The protein below binds the small molecule below.
Small molecule (SMILES): N[C@@H](CC(=O)O)C(=O)O

Sequence of chain 2.C:
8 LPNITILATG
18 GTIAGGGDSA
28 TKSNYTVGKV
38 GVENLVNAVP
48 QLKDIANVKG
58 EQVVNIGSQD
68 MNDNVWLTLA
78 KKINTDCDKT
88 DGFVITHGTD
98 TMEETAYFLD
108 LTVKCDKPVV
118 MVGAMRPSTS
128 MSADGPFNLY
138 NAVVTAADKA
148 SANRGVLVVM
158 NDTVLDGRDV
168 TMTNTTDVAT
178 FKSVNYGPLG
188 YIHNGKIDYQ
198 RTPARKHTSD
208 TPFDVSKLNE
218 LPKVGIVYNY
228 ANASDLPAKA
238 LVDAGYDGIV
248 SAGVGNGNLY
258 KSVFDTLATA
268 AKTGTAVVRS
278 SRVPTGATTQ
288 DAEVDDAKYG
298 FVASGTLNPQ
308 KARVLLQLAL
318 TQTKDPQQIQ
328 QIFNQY

Binding-site contacts:
Ligand atom OD1 contacts residue THR96 of chain 2.C at 3.0 Å (h-bond).
Ligand atom CA contacts residue ASP97 of chain 2.C at 3.7 Å.
Ligand atom C contacts residue ASP97 of chain 2.C at 3.8 Å.
Ligand atom N contacts residue ASN255 of chain 2.D at 3.3 Å (h-bond).
Ligand atom OD2 contacts residue ALA121 of chain 2.C at 3.6 Å.
Ligand atom CA contacts residue GLU290 of chain 2.D at 3.4 Å.
Ligand atom O contacts residue GLN66 of chain 2.C at 3.7 Å.
Ligand atom OXT contacts residue ASP97 of chain 2.C at 2.9 Å (salt-bridge).
Ligand atom OXT contacts residue SER65 of chain 2.C at 2.6 Å (h-bond).
Ligand atom OXT contacts residue GLN66 of chain 2.C at 4.0 Å.
Ligand atom CG contacts residue THR96 of chain 2.C at 2.9 Å.
Ligand atom OD1 contacts residue ALA121 of chain 2.C at 2.9 Å (h-bond).
Ligand atom C contacts residue GLY95 of chain 2.C at 3.5 Å.
Ligand atom OD2 contacts residue GLY95 of chain 2.C at 3.5 Å.
Ligand atom CG contacts residue ALA121 of chain 2.C at 3.6 Å (hydrophobic).
Ligand atom C contacts residue GLN66 of chain 2.C at 3.7 Å.
Ligand atom O contacts residue GLY95 of chain 2.C at 3.1 Å.
Ligand atom CB contacts residue THR96 of chain 2.C at 3.4 Å.
Ligand atom CA contacts residue THR19 of chain 2.C at 3.4 Å.
Ligand atom CG contacts residue TYR32 of chain 2.C at 3.9 Å (hydrophobic).
Ligand atom OD2 contacts residue THR19 of chain 2.C at 3.0 Å (h-bond).
Ligand atom CB contacts residue ASP97 of chain 2.C at 3.3 Å.
Ligand atom N contacts residue ASP97 of chain 2.C at 2.7 Å (salt-bridge).
Ligand atom C contacts residue THR96 of chain 2.C at 3.8 Å.
Ligand atom N contacts residue GLU290 of chain 2.D at 2.7 Å (salt-bridge).
Ligand atom CA contacts residue GLN66 of chain 2.C at 3.9 Å.
Ligand atom OXT contacts residue GLY95 of chain 2.C at 3.4 Å.
Ligand atom CB contacts residue THR19 of chain 2.C at 3.3 Å.
Ligand atom CG contacts residue THR19 of chain 2.C at 2.8 Å.
Ligand atom OD1 contacts residue THR19 of chain 2.C at 3.0 Å (h-bond).
Ligand atom N contacts residue GLN66 of chain 2.C at 3.0 Å (h-bond).
Ligand atom C contacts residue SER65 of chain 2.C at 3.5 Å.
Ligand atom CB contacts residue GLU290 of chain 2.D at 3.8 Å.
Ligand atom OXT contacts residue THR96 of chain 2.C at 3.3 Å (h-bond).
Ligand atom OD1 contacts residue TYR32 of chain 2.C at 3.7 Å.
Ligand atom OD2 contacts residue THR96 of chain 2.C at 3.0 Å (h-bond).
Ligand atom O contacts residue GLY18 of chain 2.C at 3.4 Å.
Ligand atom CB contacts residue TYR32 of chain 2.C at 3.5 Å (hydrophobic).
Ligand atom O contacts residue GLY64 of chain 2.C at 3.6 Å.
Ligand atom O contacts residue SER65 of chain 2.C at 2.7 Å (h-bond).

Sequence of chain 2.D:
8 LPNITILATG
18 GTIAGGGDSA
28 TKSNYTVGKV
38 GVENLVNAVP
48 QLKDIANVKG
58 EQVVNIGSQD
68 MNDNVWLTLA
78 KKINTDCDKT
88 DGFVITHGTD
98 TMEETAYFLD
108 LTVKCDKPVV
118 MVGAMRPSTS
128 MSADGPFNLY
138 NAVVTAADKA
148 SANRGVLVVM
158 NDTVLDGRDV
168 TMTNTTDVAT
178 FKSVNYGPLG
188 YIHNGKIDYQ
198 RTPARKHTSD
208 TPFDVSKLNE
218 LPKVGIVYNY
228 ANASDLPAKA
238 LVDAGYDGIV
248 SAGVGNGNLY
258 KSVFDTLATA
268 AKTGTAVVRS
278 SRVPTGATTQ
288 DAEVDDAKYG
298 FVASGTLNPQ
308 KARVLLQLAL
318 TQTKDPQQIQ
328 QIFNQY